Sequence of chain 46.C:
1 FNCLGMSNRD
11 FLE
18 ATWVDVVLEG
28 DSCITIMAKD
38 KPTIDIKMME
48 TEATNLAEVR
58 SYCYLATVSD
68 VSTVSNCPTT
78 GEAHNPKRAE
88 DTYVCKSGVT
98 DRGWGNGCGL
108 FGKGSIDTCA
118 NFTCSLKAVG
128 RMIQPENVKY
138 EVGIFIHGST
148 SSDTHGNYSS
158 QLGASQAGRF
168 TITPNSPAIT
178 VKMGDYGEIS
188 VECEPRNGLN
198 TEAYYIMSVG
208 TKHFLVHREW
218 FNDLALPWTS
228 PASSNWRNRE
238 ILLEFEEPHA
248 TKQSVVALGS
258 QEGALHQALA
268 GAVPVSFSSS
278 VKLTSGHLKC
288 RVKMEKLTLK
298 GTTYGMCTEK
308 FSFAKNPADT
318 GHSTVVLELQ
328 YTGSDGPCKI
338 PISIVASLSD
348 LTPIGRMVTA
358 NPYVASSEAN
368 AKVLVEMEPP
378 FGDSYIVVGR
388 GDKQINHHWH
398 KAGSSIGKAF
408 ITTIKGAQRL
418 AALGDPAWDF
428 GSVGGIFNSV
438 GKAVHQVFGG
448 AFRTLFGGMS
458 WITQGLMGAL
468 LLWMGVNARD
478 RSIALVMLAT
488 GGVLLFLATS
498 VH

This small molecule binds to this protein.
Small molecule (SMILES): CC(=O)N[C@@H]1[C@@H](O)[C@H](O)[C@@H](CO)O[C@H]1O

Binding-site contacts:
Ligand atom C1 contacts residue ASN154 of chain 46.C at 1.4 Å.
Ligand atom C1 contacts residue SER157 of chain 46.C at 4.2 Å.
Ligand atom C1 contacts residue SER156 of chain 46.C at 4.1 Å.
Ligand atom C5 contacts residue SER157 of chain 46.C at 4.3 Å.
Ligand atom O5 contacts residue SER157 of chain 46.C at 3.5 Å (h-bond).
Ligand atom O7 contacts residue ASN154 of chain 46.C at 3.8 Å.
Ligand atom O6 contacts residue SER157 of chain 46.C at 4.4 Å.
Ligand atom C6 contacts residue SER157 of chain 46.C at 4.1 Å.
Ligand atom N2 contacts residue ASN154 of chain 46.C at 3.1 Å (h-bond).
Ligand atom O5 contacts residue ASN154 of chain 46.C at 2.3 Å (h-bond).
Ligand atom O5 contacts residue SER156 of chain 46.C at 4.3 Å.
Ligand atom C8 contacts residue ASN154 of chain 46.C at 3.8 Å.
Ligand atom C2 contacts residue ASN154 of chain 46.C at 2.5 Å.
Ligand atom C5 contacts residue ASN154 of chain 46.C at 3.6 Å.
Ligand atom C7 contacts residue ASN154 of chain 46.C at 3.4 Å.
Ligand atom C5 contacts residue SER156 of chain 46.C at 4.4 Å.
Ligand atom C3 contacts residue ASN154 of chain 46.C at 3.9 Å.
Ligand atom C4 contacts residue ASN154 of chain 46.C at 4.2 Å.